Sequence of chain 1.A:
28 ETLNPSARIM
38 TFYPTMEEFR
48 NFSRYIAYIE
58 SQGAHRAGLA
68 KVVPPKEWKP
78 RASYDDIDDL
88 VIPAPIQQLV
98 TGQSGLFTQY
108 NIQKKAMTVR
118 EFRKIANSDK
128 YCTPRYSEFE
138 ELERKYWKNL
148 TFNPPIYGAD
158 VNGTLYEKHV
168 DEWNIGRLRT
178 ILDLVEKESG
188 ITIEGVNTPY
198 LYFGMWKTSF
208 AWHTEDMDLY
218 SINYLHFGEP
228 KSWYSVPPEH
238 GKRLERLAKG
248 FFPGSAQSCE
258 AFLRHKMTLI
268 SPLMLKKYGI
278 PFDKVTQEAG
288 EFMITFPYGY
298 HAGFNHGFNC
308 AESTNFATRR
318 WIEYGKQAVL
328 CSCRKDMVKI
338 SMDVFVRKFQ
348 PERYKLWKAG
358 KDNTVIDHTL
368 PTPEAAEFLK

The small molecule below binds the protein below.
Small molecule (SMILES): O=C(O)c1ccnc(C(=O)O)c1

Binding-site contacts:
Ligand atom C2 contacts residue NI1 of chain 1.C at 3.0 Å.
Ligand atom C2 contacts residue HIS210 of chain 1.A at 3.5 Å.
Ligand atom O21 contacts residue GLU212 of chain 1.A at 3.2 Å (salt-bridge).
Ligand atom N1 contacts residue NI1 of chain 1.C at 2.2 Å (h-bond).
Ligand atom C5 contacts residue ASN220 of chain 1.A at 3.9 Å.
Ligand atom C4 contacts residue PHE207 of chain 1.A at 3.6 Å (hydrophobic).
Ligand atom O22 contacts residue TYR199 of chain 1.A at 3.4 Å (h-bond).
Ligand atom O21 contacts residue HIS298 of chain 1.A at 4.2 Å.
Ligand atom C41 contacts residue TYR199 of chain 1.A at 4.2 Å (hydrophobic).
Ligand atom O21 contacts residue LYS263 of chain 1.A at 3.2 Å (salt-bridge).
Ligand atom O41 contacts residue TYR154 of chain 1.A at 2.5 Å (h-bond).
Ligand atom C41 contacts residue PHE207 of chain 1.A at 3.4 Å (hydrophobic).
Ligand atom O41 contacts residue TYR199 of chain 1.A at 3.3 Å.
Ligand atom O42 contacts residue PHE207 of chain 1.A at 3.1 Å.
Ligand atom C21 contacts residue LYS263 of chain 1.A at 3.4 Å.
Ligand atom C41 contacts residue TYR154 of chain 1.A at 3.2 Å (hydrophobic).
Ligand atom C6 contacts residue HIS298 of chain 1.A at 3.7 Å.
Ligand atom O41 contacts residue PHE207 of chain 1.A at 4.0 Å.
Ligand atom O22 contacts residue HIS210 of chain 1.A at 4.0 Å.
Ligand atom C6 contacts residue TRP230 of chain 1.A at 3.4 Å (hydrophobic).
Ligand atom O21 contacts residue HIS210 of chain 1.A at 2.5 Å (h-bond).
Ligand atom C3 contacts residue PHE207 of chain 1.A at 4.1 Å (hydrophobic).
Ligand atom O21 contacts residue NI1 of chain 1.C at 2.0 Å (h-bond).
Ligand atom C21 contacts residue TYR199 of chain 1.A at 4.0 Å (hydrophobic).
Ligand atom O22 contacts residue NI1 of chain 1.C at 4.0 Å.
Ligand atom O22 contacts residue LYS263 of chain 1.A at 2.8 Å (salt-bridge).
Ligand atom C5 contacts residue TRP230 of chain 1.A at 3.8 Å (hydrophobic).
Ligand atom O42 contacts residue LYS228 of chain 1.A at 2.8 Å (salt-bridge).
Ligand atom N1 contacts residue HIS298 of chain 1.A at 3.4 Å (h-bond).
Ligand atom C6 contacts residue HIS210 of chain 1.A at 4.2 Å.
Ligand atom C21 contacts residue NI1 of chain 1.C at 2.9 Å.
Ligand atom C21 contacts residue HIS210 of chain 1.A at 3.1 Å.
Ligand atom O42 contacts residue TYR154 of chain 1.A at 3.0 Å (h-bond).
Ligand atom O41 contacts residue LYS228 of chain 1.A at 4.2 Å.
Ligand atom C41 contacts residue LYS228 of chain 1.A at 3.8 Å.
Ligand atom C5 contacts residue PHE207 of chain 1.A at 3.4 Å (hydrophobic).
Ligand atom C6 contacts residue NI1 of chain 1.C at 3.2 Å.
Ligand atom C3 contacts residue TYR199 of chain 1.A at 3.9 Å (hydrophobic).
Ligand atom C6 contacts residue PHE207 of chain 1.A at 3.6 Å (hydrophobic).
Ligand atom N1 contacts residue HIS210 of chain 1.A at 3.3 Å (h-bond).